This protein binds this small molecule.
Small molecule (SMILES): CC(=O)N[C@@H]1[C@@H](O)[C@H](O)[C@@H](CO)O[C@H]1O

Sequence of chain 5.A:
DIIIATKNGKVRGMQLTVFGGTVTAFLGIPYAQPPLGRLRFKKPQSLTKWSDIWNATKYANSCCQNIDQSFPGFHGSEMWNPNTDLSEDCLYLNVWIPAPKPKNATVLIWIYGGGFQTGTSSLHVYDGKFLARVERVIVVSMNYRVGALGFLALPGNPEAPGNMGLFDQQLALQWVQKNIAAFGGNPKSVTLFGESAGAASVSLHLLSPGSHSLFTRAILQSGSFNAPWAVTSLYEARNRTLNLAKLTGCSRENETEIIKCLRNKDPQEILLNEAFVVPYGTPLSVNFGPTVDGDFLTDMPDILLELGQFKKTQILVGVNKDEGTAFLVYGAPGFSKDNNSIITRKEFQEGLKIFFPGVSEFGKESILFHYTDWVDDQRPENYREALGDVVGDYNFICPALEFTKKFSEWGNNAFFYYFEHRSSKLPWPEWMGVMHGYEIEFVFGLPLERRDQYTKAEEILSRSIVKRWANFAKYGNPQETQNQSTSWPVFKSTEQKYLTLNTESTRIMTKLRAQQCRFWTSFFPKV

Binding-site contacts:
Ligand atom O3 contacts residue ARG465 of chain 5.A at 3.8 Å.
Ligand atom O5 contacts residue ASN485 of chain 5.A at 2.4 Å (h-bond).
Ligand atom O7 contacts residue GLU482 of chain 5.A at 4.4 Å.
Ligand atom O7 contacts residue ASN485 of chain 5.A at 3.5 Å (h-bond).
Ligand atom C5 contacts residue ASN485 of chain 5.A at 3.7 Å.
Ligand atom C2 contacts residue ASN485 of chain 5.A at 2.5 Å.
Ligand atom N2 contacts residue ASN485 of chain 5.A at 3.0 Å (h-bond).
Ligand atom C7 contacts residue ASN485 of chain 5.A at 3.4 Å.
Ligand atom C3 contacts residue ASN485 of chain 5.A at 3.8 Å.
Ligand atom C8 contacts residue GLU482 of chain 5.A at 3.8 Å.
Ligand atom C4 contacts residue ASN485 of chain 5.A at 4.2 Å.
Ligand atom C7 contacts residue GLU482 of chain 5.A at 4.2 Å.
Ligand atom C7 contacts residue ARG465 of chain 5.A at 3.8 Å.
Ligand atom O7 contacts residue SER466 of chain 5.A at 4.4 Å.
Ligand atom N2 contacts residue ARG465 of chain 5.A at 4.3 Å.
Ligand atom O7 contacts residue ARG465 of chain 5.A at 3.7 Å.
Ligand atom C8 contacts residue ARG465 of chain 5.A at 4.1 Å.
Ligand atom C1 contacts residue ASN485 of chain 5.A at 1.4 Å.
Ligand atom C8 contacts residue LYS469 of chain 5.A at 3.7 Å.